Sequence of chain 1.A:
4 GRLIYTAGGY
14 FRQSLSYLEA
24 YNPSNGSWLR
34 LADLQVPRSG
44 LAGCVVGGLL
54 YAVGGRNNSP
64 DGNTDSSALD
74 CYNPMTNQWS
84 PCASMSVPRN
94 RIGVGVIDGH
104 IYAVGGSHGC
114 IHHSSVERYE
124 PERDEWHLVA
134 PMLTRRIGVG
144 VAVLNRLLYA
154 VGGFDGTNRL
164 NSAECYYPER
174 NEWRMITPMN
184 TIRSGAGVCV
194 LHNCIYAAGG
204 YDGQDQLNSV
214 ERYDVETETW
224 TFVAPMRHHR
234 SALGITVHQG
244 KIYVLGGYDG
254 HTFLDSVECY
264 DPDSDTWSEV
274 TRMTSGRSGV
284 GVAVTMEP

Binding-site contacts:
Ligand atom OE1 contacts residue ARG59 of chain 1.A at 3.0 Å (salt-bridge).
Ligand atom O contacts residue ASN61 of chain 1.A at 3.4 Å (h-bond).
Ligand atom CG contacts residue TYR204 of chain 1.A at 3.7 Å (hydrophobic).
Ligand atom CH3 contacts residue IZS1 of chain 1.E at 3.5 Å.
Ligand atom N contacts residue TYR251 of chain 1.A at 3.5 Å.
Ligand atom CD contacts residue SER42 of chain 1.A at 3.5 Å.
Ligand atom N contacts residue TYR13 of chain 1.A at 3.0 Å (h-bond).
Ligand atom SG contacts residue TYR251 of chain 1.A at 3.6 Å.
Ligand atom O contacts residue PHE256 of chain 1.A at 3.6 Å.
Ligand atom OE2 contacts residue TYR13 of chain 1.A at 3.5 Å.
Ligand atom OE2 contacts residue SER187 of chain 1.A at 2.7 Å (h-bond).
Ligand atom O contacts residue GLN209 of chain 1.A at 2.8 Å (h-bond).
Ligand atom CD contacts residue TYR13 of chain 1.A at 3.4 Å (hydrophobic).
Ligand atom OE2 contacts residue SER42 of chain 1.A at 2.6 Å (h-bond).
Ligand atom CA contacts residue TYR251 of chain 1.A at 3.5 Å (hydrophobic).
Ligand atom C contacts residue SER234 of chain 1.A at 3.5 Å.
Ligand atom SG contacts residue TYR13 of chain 1.A at 3.5 Å (h-bond).
Ligand atom OE2 contacts residue ARG94 of chain 1.A at 2.9 Å (salt-bridge).
Ligand atom OE1 contacts residue ARG162 of chain 1.A at 2.5 Å (salt-bridge).
Ligand atom CA contacts residue IZS1 of chain 1.E at 3.1 Å.
Ligand atom OE1 contacts residue SER187 of chain 1.A at 3.3 Å (h-bond).
Ligand atom O contacts residue TYR251 of chain 1.A at 3.7 Å.
Ligand atom O contacts residue SER234 of chain 1.A at 2.7 Å (h-bond).
Ligand atom CD contacts residue ARG94 of chain 1.A at 3.6 Å.
Ligand atom N contacts residue IZS1 of chain 1.E at 3.4 Å.
Ligand atom CB contacts residue TYR204 of chain 1.A at 3.5 Å (hydrophobic).
Ligand atom CA contacts residue TYR13 of chain 1.A at 3.6 Å (hydrophobic).
Ligand atom CD contacts residue SER187 of chain 1.A at 3.3 Å.
Ligand atom O contacts residue TYR251 of chain 1.A at 3.5 Å.
Ligand atom CB contacts residue IZS1 of chain 1.E at 2.8 Å.
Ligand atom CG2 contacts residue ARG94 of chain 1.A at 3.6 Å.
Ligand atom CG contacts residue TYR204 of chain 1.A at 3.7 Å (hydrophobic).
Ligand atom O contacts residue SER281 of chain 1.A at 2.6 Å (h-bond).
Ligand atom O contacts residue PHE256 of chain 1.A at 3.4 Å.
Ligand atom CG contacts residue TYR13 of chain 1.A at 3.5 Å (hydrophobic).
Ligand atom OE1 contacts residue ASN61 of chain 1.A at 2.9 Å (h-bond).
Ligand atom SG contacts residue IZS1 of chain 1.E at 1.8 Å.
Ligand atom CA contacts residue SER234 of chain 1.A at 3.6 Å.
Ligand atom O contacts residue ALA235 of chain 1.A at 3.3 Å.
Ligand atom CD contacts residue ARG162 of chain 1.A at 3.7 Å.

This small molecule binds to this protein.
Small molecule (SMILES): CC(=O)N[C@@H](CS)C(=O)N[C@@H](CC(=O)O)C(=O)N1CCC[C@H]1C(=O)N[C@@H](CCC(=O)O)C(=O)N[C@H](C(=O)NCC(=O)N[C@@H](CCC(=O)O)C(=O)N[C@@H](CS)C(=O)N[C@@H](CC(C)C)C(N)=O)[C@@H](C)O